Binding-site contacts:
Ligand atom C2 contacts residue MET792 of chain 1.A at 3.7 Å (hydrophobic).
Ligand atom N30 contacts residue EDO1 of chain 1.C at 3.2 Å (h-bond).
Ligand atom N26 contacts residue VAL720 of chain 1.A at 2.9 Å (h-bond).
Ligand atom C2 contacts residue SER723 of chain 1.A at 3.7 Å.
Ligand atom C23 contacts residue ASP724 of chain 1.A at 3.6 Å.
Ligand atom C19 contacts residue PHE643 of chain 1.A at 3.5 Å (hydrophobic).
Ligand atom C17 contacts residue MET644 of chain 1.A at 3.7 Å (hydrophobic).
Ligand atom S33 contacts residue PRO650 of chain 1.A at 3.6 Å.
Ligand atom N27 contacts residue MET792 of chain 1.A at 3.6 Å (h-bond).
Ligand atom N30 contacts residue MET792 of chain 1.A at 3.7 Å.
Ligand atom C11 contacts residue MET792 of chain 1.A at 3.5 Å (hydrophobic).
Ligand atom C1 contacts residue ILE802 of chain 1.A at 3.5 Å (hydrophobic).
Ligand atom C20 contacts residue EDO1 of chain 1.C at 3.7 Å.
Ligand atom C19 contacts residue THR642 of chain 1.A at 3.7 Å.
Ligand atom C20 contacts residue ILE802 of chain 1.A at 3.5 Å (hydrophobic).
Ligand atom C1 contacts residue EDO1 of chain 1.C at 3.5 Å.
Ligand atom C7 contacts residue ILE669 of chain 1.A at 3.6 Å (hydrophobic).
Ligand atom C12 contacts residue EDO1 of chain 1.C at 3.7 Å.
Ligand atom N25 contacts residue ILE802 of chain 1.A at 3.5 Å.
Ligand atom C19 contacts residue MET644 of chain 1.A at 3.7 Å (hydrophobic).
Ligand atom C14 contacts residue TRP652 of chain 1.A at 3.7 Å (hydrophobic).
Ligand atom N28 contacts residue TRP652 of chain 1.A at 3.3 Å.
Ligand atom C17 contacts residue TRP652 of chain 1.A at 3.7 Å (hydrophobic).
Ligand atom N29 contacts residue GLU718 of chain 1.A at 2.8 Å (salt-bridge).
Ligand atom N25 contacts residue EDO1 of chain 1.B at 2.9 Å (h-bond).
Ligand atom C16 contacts residue TRP652 of chain 1.A at 3.6 Å (hydrophobic).
Ligand atom N25 contacts residue ILE717 of chain 1.A at 3.7 Å.
Ligand atom C12 contacts residue MET644 of chain 1.A at 3.7 Å (hydrophobic).
Ligand atom C19 contacts residue TRP652 of chain 1.A at 3.6 Å (hydrophobic).
Ligand atom C10 contacts residue GLU718 of chain 1.A at 3.7 Å.
Ligand atom N26 contacts residue VAL719 of chain 1.A at 3.6 Å.
Ligand atom N29 contacts residue ILE717 of chain 1.A at 3.4 Å.
Ligand atom C4 contacts residue ASP724 of chain 1.A at 3.4 Å.
Ligand atom N25 contacts residue EDO1 of chain 1.C at 3.3 Å.
Ligand atom C18 contacts residue TRP652 of chain 1.A at 3.6 Å (hydrophobic).
Ligand atom N29 contacts residue TYR705 of chain 1.A at 3.5 Å.
Ligand atom C13 contacts residue PRO650 of chain 1.A at 3.4 Å (hydrophobic).
Ligand atom N27 contacts residue TRP652 of chain 1.A at 3.7 Å.
Ligand atom C6 contacts residue VAL720 of chain 1.A at 3.6 Å (hydrophobic).
Ligand atom C13 contacts residue MET644 of chain 1.A at 3.7 Å (hydrophobic).

The protein below binds the small molecule below.
Small molecule (SMILES): Cc1csc2cc([C@H](C)Nc3ncnc(N)c3C#N)c(-c3cccc(CN(C)C)c3)c(=O)n12

Sequence of chain 1.A:
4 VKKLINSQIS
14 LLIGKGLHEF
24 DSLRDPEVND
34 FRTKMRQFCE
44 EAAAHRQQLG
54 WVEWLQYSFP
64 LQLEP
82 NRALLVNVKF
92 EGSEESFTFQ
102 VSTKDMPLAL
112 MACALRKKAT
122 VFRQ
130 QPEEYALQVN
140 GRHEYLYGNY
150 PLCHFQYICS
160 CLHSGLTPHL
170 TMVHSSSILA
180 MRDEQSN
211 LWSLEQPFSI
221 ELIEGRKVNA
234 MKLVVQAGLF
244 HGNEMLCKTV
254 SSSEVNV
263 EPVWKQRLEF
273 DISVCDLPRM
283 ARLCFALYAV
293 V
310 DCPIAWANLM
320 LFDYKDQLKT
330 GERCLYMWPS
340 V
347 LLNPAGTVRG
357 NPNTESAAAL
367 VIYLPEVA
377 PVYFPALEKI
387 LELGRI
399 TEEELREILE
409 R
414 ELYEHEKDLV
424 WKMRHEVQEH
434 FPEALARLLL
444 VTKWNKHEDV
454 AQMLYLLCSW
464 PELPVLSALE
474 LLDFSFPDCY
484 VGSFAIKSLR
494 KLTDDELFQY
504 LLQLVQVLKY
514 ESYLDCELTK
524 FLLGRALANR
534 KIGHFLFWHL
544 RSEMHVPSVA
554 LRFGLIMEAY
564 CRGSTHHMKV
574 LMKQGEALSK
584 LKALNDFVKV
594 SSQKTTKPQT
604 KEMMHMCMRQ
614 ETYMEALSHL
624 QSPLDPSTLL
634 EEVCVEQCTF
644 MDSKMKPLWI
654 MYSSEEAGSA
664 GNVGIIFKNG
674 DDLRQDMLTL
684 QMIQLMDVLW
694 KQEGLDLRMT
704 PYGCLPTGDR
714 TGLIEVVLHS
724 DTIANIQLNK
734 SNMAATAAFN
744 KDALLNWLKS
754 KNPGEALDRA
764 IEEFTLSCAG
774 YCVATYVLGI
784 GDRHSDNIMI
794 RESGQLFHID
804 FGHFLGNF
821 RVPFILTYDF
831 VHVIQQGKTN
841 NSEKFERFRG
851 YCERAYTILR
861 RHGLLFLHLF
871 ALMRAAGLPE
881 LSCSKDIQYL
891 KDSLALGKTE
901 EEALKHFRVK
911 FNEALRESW